This small molecule binds to this protein.
Small molecule (SMILES): CC(=O)N[C@@H]1[C@@H](O)[C@H](O)[C@@H](CO)O[C@H]1O

Binding-site contacts:
Ligand atom O3 contacts residue NAG1 of chain 1.H at 3.6 Å.
Ligand atom O7 contacts residue LYS169 of chain 1.A at 3.6 Å (salt-bridge).
Ligand atom C2 contacts residue ASN152 of chain 1.A at 3.2 Å.
Ligand atom O5 contacts residue ASN152 of chain 1.A at 3.3 Å (h-bond).
Ligand atom O7 contacts residue ARG125 of chain 1.A at 4.3 Å.
Ligand atom O4 contacts residue NAG1 of chain 1.H at 2.5 Å.
Ligand atom C6 contacts residue NAG1 of chain 1.H at 4.3 Å.
Ligand atom C7 contacts residue ASN152 of chain 1.A at 3.4 Å.
Ligand atom O7 contacts residue ASN152 of chain 1.A at 3.4 Å (h-bond).
Ligand atom C5 contacts residue NAG1 of chain 1.H at 4.5 Å.
Ligand atom C1 contacts residue ASN152 of chain 1.A at 2.4 Å.
Ligand atom C7 contacts residue ILE151 of chain 1.A at 4.1 Å (hydrophobic).
Ligand atom C8 contacts residue ARG125 of chain 1.A at 4.2 Å.
Ligand atom C3 contacts residue NAG1 of chain 1.H at 4.3 Å.
Ligand atom C8 contacts residue ASN152 of chain 1.A at 4.3 Å.
Ligand atom C8 contacts residue ILE151 of chain 1.A at 3.5 Å (hydrophobic).
Ligand atom N2 contacts residue ILE151 of chain 1.A at 4.3 Å.
Ligand atom C4 contacts residue NAG1 of chain 1.H at 3.4 Å.
Ligand atom N2 contacts residue ASN152 of chain 1.A at 3.2 Å (h-bond).

Sequence of chain 1.A:
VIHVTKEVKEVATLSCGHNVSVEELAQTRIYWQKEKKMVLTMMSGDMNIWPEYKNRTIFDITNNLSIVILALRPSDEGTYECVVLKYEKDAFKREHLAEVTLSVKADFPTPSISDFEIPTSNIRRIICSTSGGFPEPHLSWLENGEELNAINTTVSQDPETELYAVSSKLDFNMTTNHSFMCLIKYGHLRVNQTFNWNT